Sequence of chain 1.B:
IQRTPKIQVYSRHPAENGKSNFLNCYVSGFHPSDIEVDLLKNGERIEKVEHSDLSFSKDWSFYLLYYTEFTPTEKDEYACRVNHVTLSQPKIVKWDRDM

A protein and the small-molecule ligand that binds it are described below.
Small molecule (SMILES): N[C@@H](CS)C(=O)O

Sequence of chain 1.A:
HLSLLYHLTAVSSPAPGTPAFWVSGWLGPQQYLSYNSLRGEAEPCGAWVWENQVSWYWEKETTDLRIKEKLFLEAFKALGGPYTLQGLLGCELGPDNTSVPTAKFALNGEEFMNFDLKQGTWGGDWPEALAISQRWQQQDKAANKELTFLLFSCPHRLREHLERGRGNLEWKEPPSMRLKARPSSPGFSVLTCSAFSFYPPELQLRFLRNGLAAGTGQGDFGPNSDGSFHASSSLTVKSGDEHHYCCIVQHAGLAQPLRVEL

Binding-site contacts:
Ligand atom C contacts residue ASP53 of chain 1.B at 4.3 Å.
Ligand atom O contacts residue ER71 of chain 1.F at 4.1 Å.
Ligand atom O contacts residue HIS51 of chain 1.B at 3.8 Å.
Ligand atom SG contacts residue PRO47 of chain 1.A at 3.3 Å (h-bond).
Ligand atom CA contacts residue SER37 of chain 1.A at 4.5 Å.
Ligand atom O contacts residue ASP53 of chain 1.B at 3.9 Å.
Ligand atom CB contacts residue CYS48 of chain 1.A at 3.1 Å (hydrophobic).
Ligand atom SG contacts residue SER37 of chain 1.A at 3.6 Å.
Ligand atom O contacts residue SER52 of chain 1.B at 4.1 Å.
Ligand atom CA contacts residue ASP53 of chain 1.B at 3.9 Å.
Ligand atom N contacts residue ASP53 of chain 1.B at 3.4 Å (salt-bridge).
Ligand atom CA contacts residue CYS48 of chain 1.A at 3.8 Å (hydrophobic).
Ligand atom SG contacts residue GLU46 of chain 1.A at 4.5 Å.
Ligand atom C contacts residue ER71 of chain 1.F at 4.0 Å.
Ligand atom N contacts residue SER37 of chain 1.A at 3.8 Å.
Ligand atom SG contacts residue CYS48 of chain 1.A at 2.0 Å (h-bond).